Sequence of chain 2.D:
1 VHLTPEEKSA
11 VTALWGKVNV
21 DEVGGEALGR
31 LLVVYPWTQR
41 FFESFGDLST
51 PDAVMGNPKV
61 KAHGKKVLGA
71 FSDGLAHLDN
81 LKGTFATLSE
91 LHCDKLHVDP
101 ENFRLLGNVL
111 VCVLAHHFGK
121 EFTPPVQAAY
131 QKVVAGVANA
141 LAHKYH

Binding-site contacts:
Ligand atom C3 contacts residue LYS82 of chain 2.D at 4.3 Å.
Ligand atom O5A contacts residue LYS82 of chain 2.D at 2.2 Å (salt-bridge).
Ligand atom C5 contacts residue LYS82 of chain 2.B at 4.3 Å.
Ligand atom O1A contacts residue HIS2 of chain 2.D at 3.0 Å (h-bond).
Ligand atom C2 contacts residue HIS2 of chain 2.D at 3.7 Å.
Ligand atom O3A contacts residue LYS82 of chain 2.B at 2.2 Å (salt-bridge).
Ligand atom O5A contacts residue ASN139 of chain 2.D at 4.3 Å.
Ligand atom O5A contacts residue ALA140 of chain 2.D at 4.4 Å.
Ligand atom C2 contacts residue HIS143 of chain 2.B at 4.4 Å.
Ligand atom O1A contacts residue HIS146 of chain 2.B at 3.3 Å (h-bond).
Ligand atom C5A contacts residue LYS82 of chain 2.D at 1.3 Å.
Ligand atom C4 contacts residue LYS82 of chain 2.D at 2.9 Å.
Ligand atom C3A contacts residue LYS82 of chain 2.B at 1.3 Å.
Ligand atom C3A contacts residue HIS143 of chain 2.B at 3.4 Å.
Ligand atom O3A contacts residue HIS143 of chain 2.B at 2.7 Å (h-bond).
Ligand atom C1 contacts residue VAL1 of chain 2.D at 2.4 Å (hydrophobic).
Ligand atom C3 contacts residue LYS82 of chain 2.B at 2.4 Å.
Ligand atom C5 contacts residue LYS82 of chain 2.D at 2.4 Å.
Ligand atom C5 contacts residue VAL1 of chain 2.D at 4.2 Å (hydrophobic).
Ligand atom C2 contacts residue LYS82 of chain 2.B at 3.7 Å.
Ligand atom C2 contacts residue VAL1 of chain 2.D at 3.6 Å (hydrophobic).
Ligand atom C1A contacts residue HIS2 of chain 2.D at 3.6 Å.
Ligand atom C3 contacts residue HIS143 of chain 2.B at 4.2 Å.
Ligand atom C4 contacts residue LYS82 of chain 2.B at 2.9 Å.
Ligand atom C6 contacts residue VAL1 of chain 2.D at 2.8 Å (hydrophobic).
Ligand atom O1A contacts residue VAL1 of chain 2.D at 2.2 Å (h-bond).
Ligand atom C1 contacts residue HIS2 of chain 2.D at 4.2 Å.
Ligand atom C6 contacts residue LYS82 of chain 2.D at 3.6 Å.
Ligand atom C1A contacts residue HIS146 of chain 2.B at 4.5 Å.
Ligand atom C1A contacts residue VAL1 of chain 2.D at 1.3 Å (hydrophobic).
Ligand atom O3A contacts residue HIS2 of chain 2.D at 4.1 Å.

Sequence of chain 2.B:
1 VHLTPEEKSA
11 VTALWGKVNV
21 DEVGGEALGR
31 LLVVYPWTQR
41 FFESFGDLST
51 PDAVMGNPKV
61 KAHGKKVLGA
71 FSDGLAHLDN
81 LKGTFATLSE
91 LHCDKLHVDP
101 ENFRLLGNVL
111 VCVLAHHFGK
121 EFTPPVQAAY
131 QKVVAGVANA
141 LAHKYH

The protein below binds the small molecule below.
Small molecule (SMILES): O=C(O)c1cc(C(=O)O)cc(C(=O)O)c1